Binding-site contacts:
Ligand atom C10 contacts residue GLN83 of chain 1.A at 3.6 Å.
Ligand atom C5 contacts residue ASP35 of chain 1.A at 3.6 Å.
Ligand atom C10 contacts residue PHE75 of chain 1.A at 3.6 Å (hydrophobic).
Ligand atom C7 contacts residue ASP35 of chain 1.A at 3.6 Å.
Ligand atom N1 contacts residue GLU79 of chain 1.A at 3.9 Å.
Ligand atom N1 contacts residue HIS27 of chain 1.A at 3.8 Å.
Ligand atom C2 contacts residue TYR156 of chain 1.A at 3.7 Å (hydrophobic).
Ligand atom C11 contacts residue PHE75 of chain 1.A at 3.9 Å (hydrophobic).
Ligand atom N2 contacts residue THR116 of chain 1.A at 3.9 Å.
Ligand atom C1 contacts residue TYR56 of chain 1.A at 3.9 Å (hydrophobic).
Ligand atom C2 contacts residue ASP35 of chain 1.A at 3.8 Å.
Ligand atom C8 contacts residue TYR156 of chain 1.A at 3.8 Å (hydrophobic).
Ligand atom C contacts residue ASP35 of chain 1.A at 3.4 Å.
Ligand atom C14 contacts residue TYR56 of chain 1.A at 3.7 Å (hydrophobic).
Ligand atom N1 contacts residue THR113 of chain 1.A at 4.0 Å.
Ligand atom C1 contacts residue ASP35 of chain 1.A at 3.4 Å.
Ligand atom N contacts residue ASP35 of chain 1.A at 2.8 Å (salt-bridge).
Ligand atom C8 contacts residue HIS27 of chain 1.A at 3.8 Å.
Ligand atom C6 contacts residue ASP35 of chain 1.A at 3.4 Å.
Ligand atom C20 contacts residue MET34 of chain 1.A at 3.4 Å (hydrophobic).
Ligand atom C6 contacts residue TYR153 of chain 1.A at 3.5 Å (hydrophobic).
Ligand atom C12 contacts residue GLU79 of chain 1.A at 3.7 Å.
Ligand atom N1 contacts residue GLN83 of chain 1.A at 3.8 Å.
Ligand atom C4 contacts residue ASP35 of chain 1.A at 3.1 Å.
Ligand atom C11 contacts residue THR116 of chain 1.A at 3.9 Å.
Ligand atom C5 contacts residue TYR153 of chain 1.A at 3.7 Å (hydrophobic).
Ligand atom C15 contacts residue MET34 of chain 1.A at 3.7 Å (hydrophobic).
Ligand atom C3 contacts residue ASP35 of chain 1.A at 3.1 Å.
Ligand atom C11 contacts residue GLU79 of chain 1.A at 3.8 Å.
Ligand atom C10 contacts residue THR116 of chain 1.A at 3.5 Å.
Ligand atom N2 contacts residue GLN83 of chain 1.A at 3.1 Å (h-bond).
Ligand atom C9 contacts residue GLU79 of chain 1.A at 3.8 Å.
Ligand atom C8 contacts residue GLU79 of chain 1.A at 3.9 Å.
Ligand atom C19 contacts residue MET34 of chain 1.A at 3.6 Å (hydrophobic).
Ligand atom C2 contacts residue VAL152 of chain 1.A at 4.0 Å (hydrophobic).
Ligand atom C7 contacts residue GLU79 of chain 1.A at 3.9 Å.
Ligand atom C9 contacts residue GLN83 of chain 1.A at 4.0 Å.
Ligand atom C3 contacts residue TYR156 of chain 1.A at 3.6 Å (hydrophobic).
Ligand atom C20 contacts residue TYR56 of chain 1.A at 3.9 Å (hydrophobic).
Ligand atom C13 contacts residue GLU79 of chain 1.A at 3.8 Å.

Sequence of chain 1.A:
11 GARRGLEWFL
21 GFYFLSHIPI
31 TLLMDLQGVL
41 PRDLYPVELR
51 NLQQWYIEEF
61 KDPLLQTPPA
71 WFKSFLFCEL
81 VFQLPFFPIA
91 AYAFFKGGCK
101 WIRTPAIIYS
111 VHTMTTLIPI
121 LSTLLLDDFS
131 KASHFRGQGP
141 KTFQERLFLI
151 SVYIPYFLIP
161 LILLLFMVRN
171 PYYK

The small molecule below binds the protein below.
Small molecule (SMILES): C1=C(c2c[nH]c3ncccc23)CCN(CCCc2ccccc2)C1